Sequence of chain 1.A:
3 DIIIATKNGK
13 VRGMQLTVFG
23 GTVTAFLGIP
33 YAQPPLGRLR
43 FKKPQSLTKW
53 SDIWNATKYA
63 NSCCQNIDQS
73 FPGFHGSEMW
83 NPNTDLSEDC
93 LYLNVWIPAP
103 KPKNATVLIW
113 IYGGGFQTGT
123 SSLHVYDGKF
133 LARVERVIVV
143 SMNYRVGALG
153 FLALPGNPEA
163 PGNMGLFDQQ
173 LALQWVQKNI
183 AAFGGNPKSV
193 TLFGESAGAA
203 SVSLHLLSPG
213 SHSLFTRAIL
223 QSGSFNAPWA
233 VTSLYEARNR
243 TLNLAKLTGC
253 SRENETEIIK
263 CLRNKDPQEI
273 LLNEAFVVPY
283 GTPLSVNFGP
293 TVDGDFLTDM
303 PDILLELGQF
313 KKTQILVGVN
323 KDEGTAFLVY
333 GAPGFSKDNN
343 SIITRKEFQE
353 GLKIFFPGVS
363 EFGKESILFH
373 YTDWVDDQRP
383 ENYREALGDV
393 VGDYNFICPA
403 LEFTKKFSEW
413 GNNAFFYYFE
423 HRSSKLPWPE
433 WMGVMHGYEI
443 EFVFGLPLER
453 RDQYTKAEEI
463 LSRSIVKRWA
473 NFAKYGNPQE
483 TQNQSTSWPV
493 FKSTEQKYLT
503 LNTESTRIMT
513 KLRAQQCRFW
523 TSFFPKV

Binding-site contacts:
Ligand atom C3 contacts residue ASN57 of chain 1.A at 3.8 Å.
Ligand atom C2 contacts residue ASN57 of chain 1.A at 2.4 Å.
Ligand atom C1 contacts residue ASN57 of chain 1.A at 1.4 Å.
Ligand atom C5 contacts residue ASN57 of chain 1.A at 3.7 Å.
Ligand atom C6 contacts residue ARG14 of chain 1.A at 4.3 Å.
Ligand atom C5 contacts residue ARG14 of chain 1.A at 3.8 Å.
Ligand atom C4 contacts residue ASN57 of chain 1.A at 4.2 Å.
Ligand atom O5 contacts residue ARG14 of chain 1.A at 3.6 Å (salt-bridge).
Ligand atom C7 contacts residue ASN57 of chain 1.A at 3.5 Å.
Ligand atom O5 contacts residue ASN57 of chain 1.A at 2.4 Å (h-bond).
Ligand atom C1 contacts residue ARG14 of chain 1.A at 3.7 Å.
Ligand atom O7 contacts residue ASN57 of chain 1.A at 3.7 Å.
Ligand atom N2 contacts residue ASN57 of chain 1.A at 2.9 Å (h-bond).

This small molecule binds to this protein.
Small molecule (SMILES): CC(=O)N[C@@H]1[C@@H](O)[C@H](O)[C@@H](CO)O[C@H]1O